A small-molecule ligand and the protein it binds are described below.
Small molecule (SMILES): N#C[Fe](=C=O)C#N

Binding-site contacts:
Ligand atom N1 contacts residue VAL530 of chain 1.D at 3.7 Å.
Ligand atom C3 contacts residue CYS579 of chain 1.D at 3.1 Å (hydrophobic).
Ligand atom C1 contacts residue THR532 of chain 1.D at 3.9 Å.
Ligand atom C1 contacts residue CYS579 of chain 1.D at 3.1 Å (hydrophobic).
Ligand atom O3 contacts residue LEU512 of chain 1.D at 3.6 Å.
Ligand atom C3 contacts residue CSO79 of chain 1.D at 3.1 Å.
Ligand atom O3 contacts residue ALA507 of chain 1.D at 3.5 Å.
Ligand atom O3 contacts residue VAL82 of chain 1.D at 3.5 Å.
Ligand atom C3 contacts residue PRO531 of chain 1.D at 3.8 Å (hydrophobic).
Ligand atom N1 contacts residue CYS579 of chain 1.D at 3.5 Å.
Ligand atom N1 contacts residue ARG509 of chain 1.D at 3.9 Å.
Ligand atom C2 contacts residue CSO79 of chain 1.D at 3.1 Å.
Ligand atom FE contacts residue CSO79 of chain 1.D at 2.3 Å.
Ligand atom C3 contacts residue VAL82 of chain 1.D at 3.8 Å (hydrophobic).
Ligand atom C3 contacts residue HIS83 of chain 1.D at 3.5 Å.
Ligand atom N2 contacts residue CSO79 of chain 1.D at 3.5 Å.
Ligand atom N2 contacts residue ARG509 of chain 1.D at 2.9 Å (salt-bridge).
Ligand atom N2 contacts residue PRO508 of chain 1.D at 3.3 Å.
Ligand atom N1 contacts residue CYS576 of chain 1.D at 3.9 Å.
Ligand atom C1 contacts residue VAL530 of chain 1.D at 3.7 Å (hydrophobic).
Ligand atom O3 contacts residue VAL530 of chain 1.D at 3.4 Å.
Ligand atom C2 contacts residue NI1 of chain 1.X at 4.2 Å.
Ligand atom C3 contacts residue VAL530 of chain 1.D at 3.5 Å (hydrophobic).
Ligand atom N1 contacts residue THR532 of chain 1.D at 2.9 Å (h-bond).
Ligand atom C2 contacts residue ARG509 of chain 1.D at 3.4 Å.
Ligand atom N1 contacts residue PRO531 of chain 1.D at 3.5 Å.
Ligand atom O3 contacts residue CSO79 of chain 1.D at 4.0 Å.
Ligand atom C3 contacts residue ALA507 of chain 1.D at 3.8 Å (hydrophobic).
Ligand atom FE contacts residue CYS579 of chain 1.D at 2.4 Å.
Ligand atom C2 contacts residue ALA507 of chain 1.D at 3.7 Å (hydrophobic).
Ligand atom N2 contacts residue ALA507 of chain 1.D at 3.3 Å.
Ligand atom FE contacts residue NI1 of chain 1.X at 3.0 Å.
Ligand atom C1 contacts residue CYS576 of chain 1.D at 3.7 Å (hydrophobic).
Ligand atom C1 contacts residue NI1 of chain 1.X at 4.0 Å.
Ligand atom C1 contacts residue PRO531 of chain 1.D at 3.8 Å (hydrophobic).
Ligand atom C1 contacts residue ARG509 of chain 1.D at 3.8 Å.
Ligand atom C1 contacts residue CSO79 of chain 1.D at 4.2 Å.
Ligand atom O3 contacts residue HIS83 of chain 1.D at 3.4 Å (h-bond).
Ligand atom O3 contacts residue CYS579 of chain 1.D at 3.9 Å.
Ligand atom O3 contacts residue PRO531 of chain 1.D at 3.5 Å.

Sequence of chain 1.D:
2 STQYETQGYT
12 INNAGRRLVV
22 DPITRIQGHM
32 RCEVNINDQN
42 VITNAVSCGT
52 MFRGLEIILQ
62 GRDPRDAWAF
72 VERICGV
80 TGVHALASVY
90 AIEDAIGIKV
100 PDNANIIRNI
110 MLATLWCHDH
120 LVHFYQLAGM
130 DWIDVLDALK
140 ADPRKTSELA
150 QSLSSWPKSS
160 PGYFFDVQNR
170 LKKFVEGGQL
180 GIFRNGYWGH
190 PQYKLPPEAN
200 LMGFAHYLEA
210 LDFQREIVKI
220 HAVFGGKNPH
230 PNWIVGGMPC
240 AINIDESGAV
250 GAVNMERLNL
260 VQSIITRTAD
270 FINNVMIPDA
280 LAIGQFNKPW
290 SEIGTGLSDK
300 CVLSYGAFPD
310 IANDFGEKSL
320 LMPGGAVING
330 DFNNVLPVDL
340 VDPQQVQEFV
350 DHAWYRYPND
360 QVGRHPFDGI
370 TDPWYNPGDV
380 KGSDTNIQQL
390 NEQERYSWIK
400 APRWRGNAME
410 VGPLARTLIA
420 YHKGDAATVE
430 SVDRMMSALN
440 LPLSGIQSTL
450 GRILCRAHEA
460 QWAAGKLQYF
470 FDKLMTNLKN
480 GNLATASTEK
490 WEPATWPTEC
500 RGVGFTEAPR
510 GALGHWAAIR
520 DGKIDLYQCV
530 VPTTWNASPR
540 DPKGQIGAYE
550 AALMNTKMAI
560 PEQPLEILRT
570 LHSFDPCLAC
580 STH